Sequence of chain 1.D:
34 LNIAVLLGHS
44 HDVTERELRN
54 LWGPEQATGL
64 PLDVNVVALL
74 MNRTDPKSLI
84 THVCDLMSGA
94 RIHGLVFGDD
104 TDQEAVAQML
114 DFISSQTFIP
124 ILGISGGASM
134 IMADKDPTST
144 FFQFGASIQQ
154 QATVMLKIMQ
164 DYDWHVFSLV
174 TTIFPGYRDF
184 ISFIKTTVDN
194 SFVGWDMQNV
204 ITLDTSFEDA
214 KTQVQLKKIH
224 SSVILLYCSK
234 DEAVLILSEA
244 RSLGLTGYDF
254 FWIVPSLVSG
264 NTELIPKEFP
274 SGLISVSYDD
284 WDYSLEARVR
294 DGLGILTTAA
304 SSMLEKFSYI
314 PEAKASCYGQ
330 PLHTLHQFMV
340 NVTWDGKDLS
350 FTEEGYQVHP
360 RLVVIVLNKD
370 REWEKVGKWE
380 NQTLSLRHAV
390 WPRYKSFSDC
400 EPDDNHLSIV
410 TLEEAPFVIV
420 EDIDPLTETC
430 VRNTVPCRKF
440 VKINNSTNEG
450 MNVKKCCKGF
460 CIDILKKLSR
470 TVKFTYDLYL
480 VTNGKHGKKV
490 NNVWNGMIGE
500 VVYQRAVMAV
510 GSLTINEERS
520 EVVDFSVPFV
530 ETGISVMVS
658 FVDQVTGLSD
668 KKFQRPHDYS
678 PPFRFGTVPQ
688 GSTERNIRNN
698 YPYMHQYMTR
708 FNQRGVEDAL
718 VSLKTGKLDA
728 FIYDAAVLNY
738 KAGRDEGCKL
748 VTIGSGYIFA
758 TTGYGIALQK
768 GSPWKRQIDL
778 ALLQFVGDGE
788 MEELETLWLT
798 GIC

Binding-site contacts:
Ligand atom C4 contacts residue ASN75 of chain 1.D at 4.2 Å.
Ligand atom C3 contacts residue ASN75 of chain 1.D at 3.8 Å.
Ligand atom C5 contacts residue ASN75 of chain 1.D at 3.7 Å.
Ligand atom N2 contacts residue ASN75 of chain 1.D at 3.0 Å (h-bond).
Ligand atom O7 contacts residue ASN75 of chain 1.D at 3.8 Å.
Ligand atom C7 contacts residue ASN75 of chain 1.D at 3.7 Å.
Ligand atom C2 contacts residue ASN75 of chain 1.D at 2.5 Å.
Ligand atom O5 contacts residue ASN75 of chain 1.D at 2.3 Å (h-bond).
Ligand atom C1 contacts residue ASN75 of chain 1.D at 1.4 Å.

The protein below binds the small molecule below.
Small molecule (SMILES): CC(=O)N[C@@H]1[C@@H](O)[C@H](O)[C@@H](CO)O[C@H]1O